Sequence of chain 4.A:
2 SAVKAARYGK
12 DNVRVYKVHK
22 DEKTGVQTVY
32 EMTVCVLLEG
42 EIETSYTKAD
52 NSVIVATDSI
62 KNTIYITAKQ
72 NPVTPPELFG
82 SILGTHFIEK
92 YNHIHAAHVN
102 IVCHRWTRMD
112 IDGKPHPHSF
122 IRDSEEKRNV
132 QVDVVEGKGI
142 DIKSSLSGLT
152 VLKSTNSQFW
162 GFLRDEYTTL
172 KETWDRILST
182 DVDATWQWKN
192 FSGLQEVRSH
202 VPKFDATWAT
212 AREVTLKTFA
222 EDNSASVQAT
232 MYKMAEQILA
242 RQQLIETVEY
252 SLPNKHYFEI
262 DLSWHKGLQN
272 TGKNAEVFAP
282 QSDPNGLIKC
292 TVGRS

This protein binds this small molecule.
Small molecule (SMILES): O=c1[nH]c(=O)c2[nH]c([N+](=O)[O-])nc2[nH]1

Binding-site contacts:
Ligand atom O2 contacts residue SER227 of chain 4.A at 3.4 Å.
Ligand atom C5 contacts residue PHE160 of chain 4.A at 3.3 Å (hydrophobic).
Ligand atom O11 contacts residue ALA57 of chain 3.A at 2.8 Å.
Ligand atom C6 contacts residue PHE160 of chain 4.A at 3.4 Å (hydrophobic).
Ligand atom N7 contacts residue ALA57 of chain 3.A at 3.7 Å.
Ligand atom C2 contacts residue ARG177 of chain 4.A at 3.5 Å.
Ligand atom N1 contacts residue PHE160 of chain 4.A at 3.5 Å.
Ligand atom O6 contacts residue THR58 of chain 3.A at 3.8 Å.
Ligand atom O6 contacts residue TYR9 of chain 3.A at 3.8 Å.
Ligand atom O6 contacts residue GLN229 of chain 4.A at 2.9 Å (h-bond).
Ligand atom N10 contacts residue ALA57 of chain 3.A at 3.8 Å.
Ligand atom N9 contacts residue ARG177 of chain 4.A at 3.8 Å.
Ligand atom N3 contacts residue ARG177 of chain 4.A at 2.9 Å (salt-bridge).
Ligand atom C4 contacts residue PHE160 of chain 4.A at 3.4 Å (hydrophobic).
Ligand atom N10 contacts residue ASP59 of chain 3.A at 3.3 Å (salt-bridge).
Ligand atom C6 contacts residue GLN229 of chain 4.A at 3.7 Å.
Ligand atom O6 contacts residue ILE55 of chain 3.A at 3.5 Å.
Ligand atom N7 contacts residue THR58 of chain 3.A at 2.9 Å (h-bond).
Ligand atom C8 contacts residue PHE160 of chain 4.A at 3.6 Å (hydrophobic).
Ligand atom O12 contacts residue THR58 of chain 3.A at 3.4 Å (h-bond).
Ligand atom N3 contacts residue PHE160 of chain 4.A at 3.6 Å.
Ligand atom N10 contacts residue THR58 of chain 3.A at 3.2 Å (h-bond).
Ligand atom O2 contacts residue GLN229 of chain 4.A at 3.7 Å.
Ligand atom N1 contacts residue GLN229 of chain 4.A at 3.0 Å (h-bond).
Ligand atom N9 contacts residue PHE160 of chain 4.A at 3.5 Å.
Ligand atom C4 contacts residue ASN255 of chain 4.A at 3.7 Å.
Ligand atom C8 contacts residue THR58 of chain 3.A at 3.2 Å.
Ligand atom N3 contacts residue ASN255 of chain 4.A at 3.3 Å (h-bond).
Ligand atom C2 contacts residue PHE160 of chain 4.A at 3.6 Å (hydrophobic).
Ligand atom O12 contacts residue ASP59 of chain 3.A at 3.5 Å.
Ligand atom O11 contacts residue LEU171 of chain 4.A at 2.8 Å.
Ligand atom O11 contacts residue ASP59 of chain 3.A at 2.8 Å (salt-bridge).
Ligand atom O11 contacts residue THR58 of chain 3.A at 3.2 Å (h-bond).
Ligand atom C2 contacts residue GLN229 of chain 4.A at 3.8 Å.
Ligand atom O2 contacts residue VAL228 of chain 4.A at 2.8 Å (h-bond).
Ligand atom N10 contacts residue LEU171 of chain 4.A at 3.2 Å.
Ligand atom O2 contacts residue ARG177 of chain 4.A at 2.9 Å (salt-bridge).
Ligand atom N7 contacts residue PHE160 of chain 4.A at 3.5 Å.
Ligand atom O12 contacts residue LEU171 of chain 4.A at 3.4 Å.
Ligand atom C4 contacts residue ARG177 of chain 4.A at 3.7 Å.

Sequence of chain 3.A:
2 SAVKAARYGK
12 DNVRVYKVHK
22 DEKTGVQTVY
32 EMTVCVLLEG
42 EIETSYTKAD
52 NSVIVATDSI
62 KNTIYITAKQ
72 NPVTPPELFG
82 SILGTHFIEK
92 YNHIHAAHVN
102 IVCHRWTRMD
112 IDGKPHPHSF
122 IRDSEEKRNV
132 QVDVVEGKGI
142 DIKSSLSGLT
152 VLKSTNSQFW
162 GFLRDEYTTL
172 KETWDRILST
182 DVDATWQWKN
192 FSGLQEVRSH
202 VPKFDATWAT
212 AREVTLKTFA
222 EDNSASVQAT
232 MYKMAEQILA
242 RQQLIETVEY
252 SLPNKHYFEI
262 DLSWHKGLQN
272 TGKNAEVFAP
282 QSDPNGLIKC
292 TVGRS